This protein binds this small molecule.
Small molecule (SMILES): CC(=O)N[C@H]1[C@H](O[C@H]2[C@H](O)[C@@H](NC(C)=O)CO[C@@H]2CO)O[C@H](CO)[C@@H](O[C@@H]2O[C@H](CO)[C@@H](O)[C@H](O)[C@@H]2O)[C@@H]1O

Binding-site contacts:
Ligand atom O7 contacts residue NAG2 of chain 1.GB at 4.0 Å.
Ligand atom O7 contacts residue ASN358 of chain 1.E at 3.9 Å.
Ligand atom O5 contacts residue ASN358 of chain 1.E at 2.1 Å (h-bond).
Ligand atom C6 contacts residue ASN358 of chain 1.E at 4.4 Å.
Ligand atom C3 contacts residue ASN358 of chain 1.E at 3.9 Å.
Ligand atom O7 contacts residue GLN355 of chain 1.E at 3.0 Å (h-bond).
Ligand atom C4 contacts residue ASN358 of chain 1.E at 4.2 Å.
Ligand atom N2 contacts residue ASN358 of chain 1.E at 3.0 Å (h-bond).
Ligand atom C7 contacts residue ASN358 of chain 1.E at 3.5 Å.
Ligand atom C2 contacts residue ASN358 of chain 1.E at 2.6 Å.
Ligand atom C8 contacts residue NAG2 of chain 1.GB at 2.2 Å.
Ligand atom C1 contacts residue ASN358 of chain 1.E at 1.4 Å.
Ligand atom C7 contacts residue GLN355 of chain 1.E at 3.8 Å.
Ligand atom N2 contacts residue NAG2 of chain 1.GB at 3.9 Å.
Ligand atom O6 contacts residue ASN358 of chain 1.E at 4.3 Å.
Ligand atom C7 contacts residue NAG2 of chain 1.GB at 3.4 Å.
Ligand atom C8 contacts residue THR354 of chain 1.E at 4.3 Å.
Ligand atom C5 contacts residue ASN358 of chain 1.E at 3.4 Å.
Ligand atom C8 contacts residue GLN355 of chain 1.E at 3.8 Å.

Sequence of chain 1.E:
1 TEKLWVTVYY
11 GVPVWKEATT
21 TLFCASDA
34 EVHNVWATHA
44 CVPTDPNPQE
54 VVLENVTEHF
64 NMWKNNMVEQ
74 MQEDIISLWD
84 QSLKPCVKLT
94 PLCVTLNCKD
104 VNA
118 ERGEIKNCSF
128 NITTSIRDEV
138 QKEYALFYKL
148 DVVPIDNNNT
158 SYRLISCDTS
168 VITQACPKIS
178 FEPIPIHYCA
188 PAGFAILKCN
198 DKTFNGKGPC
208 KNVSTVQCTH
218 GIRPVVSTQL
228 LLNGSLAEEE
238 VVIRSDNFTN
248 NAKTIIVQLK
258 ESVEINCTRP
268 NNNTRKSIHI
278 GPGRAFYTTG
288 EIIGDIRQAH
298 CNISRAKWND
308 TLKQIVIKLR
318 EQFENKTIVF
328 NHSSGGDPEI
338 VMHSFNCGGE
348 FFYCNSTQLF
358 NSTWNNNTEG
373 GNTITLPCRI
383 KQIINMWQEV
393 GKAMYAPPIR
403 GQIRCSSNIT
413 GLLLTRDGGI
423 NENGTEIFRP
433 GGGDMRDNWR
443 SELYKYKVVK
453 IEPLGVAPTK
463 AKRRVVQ